Sequence of chain 1.A:
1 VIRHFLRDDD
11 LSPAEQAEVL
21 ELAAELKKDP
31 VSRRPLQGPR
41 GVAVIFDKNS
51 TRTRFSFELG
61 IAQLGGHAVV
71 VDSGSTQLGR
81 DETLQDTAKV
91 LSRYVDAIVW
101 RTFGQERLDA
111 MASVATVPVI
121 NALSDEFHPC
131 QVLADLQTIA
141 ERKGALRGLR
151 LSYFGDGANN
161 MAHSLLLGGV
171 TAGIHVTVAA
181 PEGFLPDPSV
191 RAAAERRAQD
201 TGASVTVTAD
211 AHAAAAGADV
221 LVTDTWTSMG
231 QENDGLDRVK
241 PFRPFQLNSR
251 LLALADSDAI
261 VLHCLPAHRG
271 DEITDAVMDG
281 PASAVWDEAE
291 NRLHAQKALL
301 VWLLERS

Binding-site contacts:
Ligand atom C contacts residue THR225 of chain 1.A at 4.5 Å.
Ligand atom CD contacts residue ARG101 of chain 1.A at 4.4 Å.
Ligand atom O contacts residue THR225 of chain 1.A at 4.3 Å.
Ligand atom CD contacts residue LEU265 of chain 1.A at 3.4 Å (hydrophobic).
Ligand atom CB contacts residue ASP224 of chain 1.A at 3.6 Å.
Ligand atom O contacts residue SER228 of chain 1.A at 3.4 Å.
Ligand atom CA contacts residue SER228 of chain 1.A at 3.3 Å.
Ligand atom N contacts residue THR225 of chain 1.A at 4.2 Å.
Ligand atom CG contacts residue CYS264 of chain 1.A at 4.5 Å (hydrophobic).
Ligand atom N contacts residue SER228 of chain 1.A at 2.7 Å (h-bond).
Ligand atom CB contacts residue CYS264 of chain 1.A at 4.0 Å (hydrophobic).
Ligand atom CA contacts residue ASP224 of chain 1.A at 3.4 Å.
Ligand atom CD contacts residue CP1 of chain 1.F at 3.4 Å.
Ligand atom N contacts residue MET161 of chain 1.A at 4.5 Å.
Ligand atom CD contacts residue HIS128 of chain 1.A at 4.1 Å.
Ligand atom CB contacts residue LEU123 of chain 1.A at 4.0 Å (hydrophobic).
Ligand atom CD contacts residue LEU123 of chain 1.A at 3.9 Å (hydrophobic).
Ligand atom OXT contacts residue LEU123 of chain 1.A at 3.9 Å.
Ligand atom N contacts residue ASP224 of chain 1.A at 2.6 Å (salt-bridge).
Ligand atom N contacts residue ASN160 of chain 1.A at 2.7 Å (h-bond).
Ligand atom CD contacts residue PRO266 of chain 1.A at 4.3 Å (hydrophobic).
Ligand atom C contacts residue SER228 of chain 1.A at 3.3 Å.
Ligand atom O contacts residue ARG80 of chain 1.C at 4.4 Å.
Ligand atom CA contacts residue THR225 of chain 1.A at 3.9 Å.
Ligand atom C contacts residue LEU123 of chain 1.A at 4.3 Å (hydrophobic).
Ligand atom CD contacts residue CYS264 of chain 1.A at 4.0 Å (hydrophobic).
Ligand atom CA contacts residue ASN160 of chain 1.A at 3.7 Å.
Ligand atom OXT contacts residue ASN160 of chain 1.A at 3.0 Å (h-bond).
Ligand atom CG contacts residue CP1 of chain 1.F at 4.5 Å.
Ligand atom OXT contacts residue MET229 of chain 1.A at 3.8 Å.
Ligand atom CG contacts residue MET229 of chain 1.A at 4.5 Å (hydrophobic).
Ligand atom C contacts residue ASN160 of chain 1.A at 4.1 Å.
Ligand atom OXT contacts residue SER228 of chain 1.A at 3.3 Å.
Ligand atom CG contacts residue LEU123 of chain 1.A at 3.7 Å (hydrophobic).
Ligand atom N contacts residue ASN159 of chain 1.A at 3.6 Å.
Ligand atom CG contacts residue LEU265 of chain 1.A at 4.3 Å (hydrophobic).
Ligand atom C contacts residue MET229 of chain 1.A at 3.7 Å (hydrophobic).
Ligand atom O contacts residue MET229 of chain 1.A at 3.0 Å (h-bond).
Ligand atom CB contacts residue ASN160 of chain 1.A at 3.8 Å.

This small molecule binds to this protein.
Small molecule (SMILES): CCC[C@H](N)C(=O)O

Sequence of chain 1.C:
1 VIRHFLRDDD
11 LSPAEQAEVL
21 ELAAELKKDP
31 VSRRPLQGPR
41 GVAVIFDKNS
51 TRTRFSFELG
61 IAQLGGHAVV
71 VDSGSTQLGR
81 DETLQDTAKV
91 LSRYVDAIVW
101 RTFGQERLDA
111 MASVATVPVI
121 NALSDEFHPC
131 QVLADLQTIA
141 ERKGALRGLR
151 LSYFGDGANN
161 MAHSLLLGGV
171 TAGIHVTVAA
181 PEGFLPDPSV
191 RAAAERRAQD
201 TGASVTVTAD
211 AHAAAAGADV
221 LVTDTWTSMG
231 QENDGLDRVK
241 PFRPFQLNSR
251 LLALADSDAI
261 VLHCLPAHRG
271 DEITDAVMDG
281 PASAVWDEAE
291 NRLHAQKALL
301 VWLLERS